Binding-site contacts:
Ligand atom O2 contacts residue GLY279 of chain 1.A at 3.3 Å (h-bond).
Ligand atom C3 contacts residue MET178 of chain 1.A at 3.7 Å (hydrophobic).
Ligand atom O5 contacts residue ASP202 of chain 1.A at 2.8 Å (salt-bridge).
Ligand atom O3 contacts residue GLY278 of chain 1.A at 3.3 Å.
Ligand atom O3 contacts residue CYS159 of chain 1.A at 4.0 Å.
Ligand atom O2 contacts residue GLU204 of chain 1.A at 2.9 Å (salt-bridge).
Ligand atom C1 contacts residue ASP280 of chain 1.A at 3.6 Å.
Ligand atom C5 contacts residue ASN205 of chain 1.A at 4.0 Å.
Ligand atom C3 contacts residue ASP202 of chain 1.A at 3.4 Å.
Ligand atom O2 contacts residue ASP280 of chain 1.A at 2.9 Å (salt-bridge).
Ligand atom O5 contacts residue ASN205 of chain 1.A at 2.8 Å (h-bond).
Ligand atom C1 contacts residue GLU204 of chain 1.A at 2.9 Å.
Ligand atom O1 contacts residue GLU204 of chain 1.A at 4.1 Å.
Ligand atom O3 contacts residue ASP202 of chain 1.A at 2.6 Å (salt-bridge).
Ligand atom O5 contacts residue ASN206 of chain 1.A at 2.9 Å (h-bond).
Ligand atom C5 contacts residue TRP189 of chain 1.A at 4.0 Å (hydrophobic).
Ligand atom O3 contacts residue MET178 of chain 1.A at 3.6 Å (h-bond).
Ligand atom O4 contacts residue GLU204 of chain 1.A at 3.4 Å (salt-bridge).
Ligand atom O5 contacts residue GLU204 of chain 1.A at 3.3 Å.
Ligand atom C4 contacts residue CYS160 of chain 1.A at 3.9 Å (hydrophobic).
Ligand atom C4 contacts residue ASP202 of chain 1.A at 3.8 Å.
Ligand atom C4 contacts residue CYS159 of chain 1.A at 3.7 Å (hydrophobic).
Ligand atom O3 contacts residue GLY279 of chain 1.A at 3.1 Å (h-bond).
Ligand atom C5 contacts residue ASP202 of chain 1.A at 3.3 Å.
Ligand atom C5 contacts residue ASN206 of chain 1.A at 3.8 Å.
Ligand atom O3 contacts residue ASP162 of chain 1.A at 4.0 Å.
Ligand atom C4 contacts residue GLU204 of chain 1.A at 4.0 Å.
Ligand atom C5 contacts residue CYS160 of chain 1.A at 4.1 Å (hydrophobic).
Ligand atom C2 contacts residue GLY279 of chain 1.A at 3.8 Å.
Ligand atom C5 contacts residue LEU207 of chain 1.A at 3.9 Å (hydrophobic).
Ligand atom O4 contacts residue ASN205 of chain 1.A at 3.9 Å.
Ligand atom C2 contacts residue GLU204 of chain 1.A at 3.4 Å.
Ligand atom O3 contacts residue CYS160 of chain 1.A at 3.9 Å.
Ligand atom C3 contacts residue GLU204 of chain 1.A at 3.4 Å.
Ligand atom O4 contacts residue TRP189 of chain 1.A at 3.5 Å.
Ligand atom O1 contacts residue ASP280 of chain 1.A at 2.6 Å (salt-bridge).
Ligand atom C2 contacts residue ASP280 of chain 1.A at 3.4 Å.
Ligand atom O2 contacts residue MET178 of chain 1.A at 3.9 Å.
Ligand atom C3 contacts residue GLY279 of chain 1.A at 3.9 Å.
Ligand atom C4 contacts residue TRP189 of chain 1.A at 3.9 Å (hydrophobic).

The protein below binds the small molecule below.
Small molecule (SMILES): OC[C@@H]1O[C@@H](O)[C@H](O)[C@H]1O

Sequence of chain 1.A:
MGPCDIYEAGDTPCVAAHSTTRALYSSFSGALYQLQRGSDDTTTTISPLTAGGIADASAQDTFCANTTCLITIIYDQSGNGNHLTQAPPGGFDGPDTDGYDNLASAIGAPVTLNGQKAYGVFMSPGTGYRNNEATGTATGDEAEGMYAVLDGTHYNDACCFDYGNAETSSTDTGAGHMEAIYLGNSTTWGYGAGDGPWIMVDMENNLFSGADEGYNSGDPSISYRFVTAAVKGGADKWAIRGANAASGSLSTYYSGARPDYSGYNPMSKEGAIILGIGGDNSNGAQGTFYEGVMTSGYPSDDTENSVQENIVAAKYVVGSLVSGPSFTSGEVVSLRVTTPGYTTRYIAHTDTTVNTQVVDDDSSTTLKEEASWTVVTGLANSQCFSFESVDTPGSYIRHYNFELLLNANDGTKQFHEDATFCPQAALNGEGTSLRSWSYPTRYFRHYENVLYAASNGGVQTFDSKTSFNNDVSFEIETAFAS